Binding-site contacts:
Ligand atom OP1 contacts residue TYR271 of chain 34.A at 3.1 Å (h-bond).
Ligand atom OP2 contacts residue ASN491 of chain 34.A at 1.7 Å (h-bond).
Ligand atom O5' contacts residue ASN491 of chain 34.A at 3.5 Å (h-bond).
Ligand atom OP1 contacts residue ASP273 of chain 34.A at 3.3 Å.
Ligand atom O5' contacts residue ASP273 of chain 34.A at 4.1 Å.
Ligand atom OP2 contacts residue ASP273 of chain 34.A at 2.4 Å.
Ligand atom OP1 contacts residue PHE272 of chain 34.A at 3.3 Å.
Ligand atom P contacts residue PHE272 of chain 34.A at 4.3 Å.
Ligand atom OP1 contacts residue ASN491 of chain 34.A at 3.6 Å.
Ligand atom C5' contacts residue ASP273 of chain 34.A at 3.8 Å.
Ligand atom P contacts residue TYR271 of chain 34.A at 4.5 Å.
Ligand atom C5' contacts residue ASN491 of chain 34.A at 4.0 Å.
Ligand atom P contacts residue ASN491 of chain 34.A at 3.0 Å.
Ligand atom P contacts residue ASP273 of chain 34.A at 2.8 Å.

The small molecule below binds the protein below.
Small molecule (SMILES): Nc1ncnc2c1ncn2[C@H]1C[C@H](O)[C@@H](COP(=O)(O)O)O1

Sequence of chain 34.A:
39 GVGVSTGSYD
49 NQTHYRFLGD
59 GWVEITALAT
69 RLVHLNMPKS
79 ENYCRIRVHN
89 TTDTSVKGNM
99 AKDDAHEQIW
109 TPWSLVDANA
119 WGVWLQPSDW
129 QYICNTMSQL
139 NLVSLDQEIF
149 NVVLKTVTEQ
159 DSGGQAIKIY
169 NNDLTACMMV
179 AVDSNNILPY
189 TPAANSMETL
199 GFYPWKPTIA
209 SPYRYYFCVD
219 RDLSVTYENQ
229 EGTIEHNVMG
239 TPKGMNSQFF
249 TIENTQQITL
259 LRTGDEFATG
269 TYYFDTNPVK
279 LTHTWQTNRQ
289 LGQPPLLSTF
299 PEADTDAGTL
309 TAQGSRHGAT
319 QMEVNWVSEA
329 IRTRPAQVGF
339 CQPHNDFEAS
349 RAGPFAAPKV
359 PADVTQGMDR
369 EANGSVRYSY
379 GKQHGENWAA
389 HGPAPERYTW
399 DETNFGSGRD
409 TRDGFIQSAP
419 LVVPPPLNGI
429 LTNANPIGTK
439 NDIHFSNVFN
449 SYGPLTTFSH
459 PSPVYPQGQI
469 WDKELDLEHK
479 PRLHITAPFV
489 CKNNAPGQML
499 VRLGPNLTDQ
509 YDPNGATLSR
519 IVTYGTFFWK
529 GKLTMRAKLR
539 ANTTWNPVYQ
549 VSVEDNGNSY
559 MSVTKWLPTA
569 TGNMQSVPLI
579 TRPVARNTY